Sequence of chain 1.C:
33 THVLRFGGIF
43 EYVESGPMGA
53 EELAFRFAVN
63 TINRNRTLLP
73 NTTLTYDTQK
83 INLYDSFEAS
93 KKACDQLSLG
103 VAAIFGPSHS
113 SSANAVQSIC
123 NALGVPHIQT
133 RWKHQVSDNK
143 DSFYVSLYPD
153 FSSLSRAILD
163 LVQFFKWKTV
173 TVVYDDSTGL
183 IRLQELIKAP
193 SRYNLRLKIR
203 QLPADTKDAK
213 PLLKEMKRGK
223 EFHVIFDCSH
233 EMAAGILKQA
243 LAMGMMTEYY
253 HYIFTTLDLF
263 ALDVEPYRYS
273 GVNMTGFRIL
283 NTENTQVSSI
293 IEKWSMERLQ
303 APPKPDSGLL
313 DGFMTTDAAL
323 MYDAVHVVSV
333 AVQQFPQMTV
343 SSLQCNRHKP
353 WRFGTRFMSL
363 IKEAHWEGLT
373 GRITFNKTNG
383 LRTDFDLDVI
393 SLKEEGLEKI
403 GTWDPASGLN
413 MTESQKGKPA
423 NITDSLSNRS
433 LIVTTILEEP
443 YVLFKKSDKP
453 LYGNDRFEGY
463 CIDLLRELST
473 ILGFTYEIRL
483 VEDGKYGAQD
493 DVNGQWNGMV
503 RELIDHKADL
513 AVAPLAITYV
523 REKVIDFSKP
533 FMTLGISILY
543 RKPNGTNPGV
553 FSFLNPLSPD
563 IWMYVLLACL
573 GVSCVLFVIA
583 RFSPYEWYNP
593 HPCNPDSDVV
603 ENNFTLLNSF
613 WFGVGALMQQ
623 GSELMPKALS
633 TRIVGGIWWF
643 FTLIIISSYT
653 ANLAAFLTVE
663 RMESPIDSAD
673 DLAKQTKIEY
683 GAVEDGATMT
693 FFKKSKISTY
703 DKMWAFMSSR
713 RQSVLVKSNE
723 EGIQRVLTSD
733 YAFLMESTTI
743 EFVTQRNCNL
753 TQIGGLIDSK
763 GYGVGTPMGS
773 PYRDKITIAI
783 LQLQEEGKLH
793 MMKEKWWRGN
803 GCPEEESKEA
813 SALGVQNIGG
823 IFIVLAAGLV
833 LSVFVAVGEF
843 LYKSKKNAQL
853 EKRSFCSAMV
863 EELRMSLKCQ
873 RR

Binding-site contacts:
Ligand atom C15 contacts residue TYR844 of chain 1.D at 3.6 Å (hydrophobic).
Ligand atom C8 contacts residue POV1 of chain 1.TA at 3.6 Å.
Ligand atom C21 contacts residue LEU609 of chain 1.D at 4.3 Å (hydrophobic).
Ligand atom C20 contacts residue GLU841 of chain 1.D at 4.0 Å.
Ligand atom C11 contacts residue LEU609 of chain 1.D at 4.3 Å (hydrophobic).
Ligand atom C5 contacts residue POV1 of chain 1.TA at 3.5 Å.
Ligand atom C16 contacts residue POV1 of chain 1.TA at 4.3 Å.
Ligand atom C21 contacts residue LEU631 of chain 1.C at 3.7 Å (hydrophobic).
Ligand atom C8 contacts residue TYR587 of chain 1.C at 4.3 Å (hydrophobic).
Ligand atom C7 contacts residue TYR587 of chain 1.C at 3.9 Å (hydrophobic).
Ligand atom C16 contacts residue TYR844 of chain 1.D at 3.8 Å (hydrophobic).
Ligand atom C17 contacts residue GLU841 of chain 1.D at 4.5 Å.
Ligand atom C19 contacts residue POV1 of chain 1.TA at 3.4 Å.
Ligand atom C27 contacts residue VAL837 of chain 1.D at 4.3 Å (hydrophobic).
Ligand atom C6 contacts residue POV1 of chain 1.TA at 3.8 Å.
Ligand atom C25 contacts residue VAL837 of chain 1.D at 4.2 Å (hydrophobic).
Ligand atom C13 contacts residue POV1 of chain 1.TA at 4.5 Å.
Ligand atom C15 contacts residue TYR587 of chain 1.C at 3.4 Å (hydrophobic).
Ligand atom C17 contacts residue TYR587 of chain 1.C at 4.2 Å (hydrophobic).
Ligand atom C18 contacts residue POV1 of chain 1.TA at 3.7 Å.
Ligand atom C7 contacts residue POV1 of chain 1.TA at 3.4 Å.
Ligand atom C14 contacts residue TYR587 of chain 1.C at 3.8 Å (hydrophobic).
Ligand atom C22 contacts residue GLU841 of chain 1.D at 3.9 Å.
Ligand atom C21 contacts residue GLU841 of chain 1.D at 3.4 Å.
Ligand atom C15 contacts residue POV1 of chain 1.TA at 3.4 Å.
Ligand atom C16 contacts residue TYR587 of chain 1.C at 3.3 Å (hydrophobic).
Ligand atom C12 contacts residue LEU609 of chain 1.D at 3.9 Å (hydrophobic).
Ligand atom C4 contacts residue POV1 of chain 1.TA at 3.5 Å.
Ligand atom C14 contacts residue POV1 of chain 1.TA at 4.0 Å.
Ligand atom C26 contacts residue VAL837 of chain 1.D at 4.3 Å (hydrophobic).
Ligand atom C10 contacts residue POV1 of chain 1.TA at 4.1 Å.

Sequence of chain 1.D:
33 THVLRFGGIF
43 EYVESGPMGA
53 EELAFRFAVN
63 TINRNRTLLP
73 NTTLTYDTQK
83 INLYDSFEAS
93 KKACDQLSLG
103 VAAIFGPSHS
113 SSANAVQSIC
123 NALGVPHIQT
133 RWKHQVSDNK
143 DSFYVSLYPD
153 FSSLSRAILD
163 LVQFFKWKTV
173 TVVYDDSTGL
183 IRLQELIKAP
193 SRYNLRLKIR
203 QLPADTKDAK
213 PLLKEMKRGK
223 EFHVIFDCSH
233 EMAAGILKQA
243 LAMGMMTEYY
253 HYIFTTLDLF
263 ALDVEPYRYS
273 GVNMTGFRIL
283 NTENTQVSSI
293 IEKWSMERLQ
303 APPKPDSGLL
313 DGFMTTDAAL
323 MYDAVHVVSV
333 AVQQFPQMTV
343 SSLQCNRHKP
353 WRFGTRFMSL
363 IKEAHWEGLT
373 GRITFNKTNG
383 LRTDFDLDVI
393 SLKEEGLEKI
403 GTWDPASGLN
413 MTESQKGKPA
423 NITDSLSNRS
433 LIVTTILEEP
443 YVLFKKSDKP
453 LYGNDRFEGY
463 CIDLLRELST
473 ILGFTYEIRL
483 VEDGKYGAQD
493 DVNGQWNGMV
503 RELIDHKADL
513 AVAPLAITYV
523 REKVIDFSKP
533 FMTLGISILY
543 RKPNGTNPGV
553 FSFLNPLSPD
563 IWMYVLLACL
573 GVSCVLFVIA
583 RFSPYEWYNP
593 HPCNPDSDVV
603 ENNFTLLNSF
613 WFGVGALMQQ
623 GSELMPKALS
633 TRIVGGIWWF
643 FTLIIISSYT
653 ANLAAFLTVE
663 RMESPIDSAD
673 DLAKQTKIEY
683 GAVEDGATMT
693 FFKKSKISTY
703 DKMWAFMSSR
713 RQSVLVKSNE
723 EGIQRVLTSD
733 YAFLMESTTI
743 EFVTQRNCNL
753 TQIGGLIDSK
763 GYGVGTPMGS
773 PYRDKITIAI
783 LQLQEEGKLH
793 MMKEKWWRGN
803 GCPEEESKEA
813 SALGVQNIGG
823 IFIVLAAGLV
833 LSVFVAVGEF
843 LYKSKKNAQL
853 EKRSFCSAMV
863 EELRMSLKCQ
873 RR

This protein binds this small molecule.
Small molecule (SMILES): CC(C)CCC[C@@H](C)[C@H]1CC[C@H]2[C@@H]3CC=C4C[C@@H](O)CC[C@]4(C)[C@H]3CC[C@]12C